Sequence of chain 1.A:
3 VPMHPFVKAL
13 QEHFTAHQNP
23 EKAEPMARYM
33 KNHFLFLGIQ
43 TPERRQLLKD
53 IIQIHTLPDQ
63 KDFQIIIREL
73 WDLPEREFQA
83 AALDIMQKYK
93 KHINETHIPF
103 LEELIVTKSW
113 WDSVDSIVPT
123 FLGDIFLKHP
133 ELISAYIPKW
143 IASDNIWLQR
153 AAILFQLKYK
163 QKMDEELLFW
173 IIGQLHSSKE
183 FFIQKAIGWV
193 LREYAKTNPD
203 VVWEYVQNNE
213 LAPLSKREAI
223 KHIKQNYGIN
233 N

The small molecule below binds the protein below.
Small molecule (SMILES): Cc1cnc(N)c2[nH]cnc12

Binding-site contacts:
Ligand atom N9 contacts residue TYR31 of chain 1.A at 3.6 Å.
Ligand atom C8 contacts residue TYR31 of chain 1.A at 3.7 Å (hydrophobic).